Binding-site contacts:
Ligand atom CD1 contacts residue TYR109 of chain 1.B at 3.7 Å (hydrophobic).
Ligand atom CN contacts residue TYR32 of chain 1.A at 3.8 Å (hydrophobic).
Ligand atom CG2 contacts residue HIS99 of chain 1.B at 3.2 Å.
Ligand atom CA contacts residue TYR32 of chain 1.A at 3.8 Å (hydrophobic).
Ligand atom CG contacts residue GLY107 of chain 1.B at 3.8 Å.
Ligand atom O contacts residue ASN108 of chain 1.B at 3.6 Å.
Ligand atom CN contacts residue PRO110 of chain 1.B at 3.5 Å (hydrophobic).
Ligand atom C contacts residue ASN108 of chain 1.B at 3.7 Å.
Ligand atom CB contacts residue GLY91 of chain 1.A at 3.7 Å.
Ligand atom CB contacts residue SER92 of chain 1.A at 3.4 Å.
Ligand atom O contacts residue TYR33 of chain 1.B at 3.3 Å (h-bond).
Ligand atom O contacts residue TRP112 of chain 1.B at 3.7 Å.
Ligand atom CN contacts residue GLY91 of chain 1.A at 3.3 Å.
Ligand atom CD1 contacts residue TYR50 of chain 1.A at 3.7 Å (hydrophobic).
Ligand atom O contacts residue LEU101 of chain 1.B at 3.5 Å.
Ligand atom CD2 contacts residue TYR106 of chain 1.B at 3.8 Å (hydrophobic).
Ligand atom CG contacts residue ASN108 of chain 1.B at 3.7 Å.
Ligand atom CD1 contacts residue ASN108 of chain 1.B at 3.5 Å.
Ligand atom CN contacts residue TYR32 of chain 1.A at 3.8 Å (hydrophobic).
Ligand atom C contacts residue ASN108 of chain 1.B at 3.7 Å.
Ligand atom O contacts residue PRO110 of chain 1.B at 3.5 Å.
Ligand atom CG2 contacts residue TYR33 of chain 1.B at 3.4 Å (hydrophobic).
Ligand atom O contacts residue ASN108 of chain 1.B at 2.8 Å (h-bond).
Ligand atom CB contacts residue ASN108 of chain 1.B at 3.8 Å.
Ligand atom CD1 contacts residue PHE50 of chain 1.B at 3.6 Å (hydrophobic).
Ligand atom O contacts residue PRO110 of chain 1.B at 3.1 Å.
Ligand atom CD2 contacts residue GLY107 of chain 1.B at 3.6 Å.
Ligand atom CD2 contacts residue ASN53 of chain 1.B at 3.4 Å.
Ligand atom CG contacts residue SER92 of chain 1.A at 3.4 Å.
Ligand atom N contacts residue ASN108 of chain 1.B at 2.9 Å (h-bond).
Ligand atom CG contacts residue ILE94 of chain 1.A at 3.6 Å (hydrophobic).
Ligand atom CD2 contacts residue TYR50 of chain 1.A at 3.5 Å (hydrophobic).
Ligand atom O contacts residue GLY107 of chain 1.B at 3.5 Å.
Ligand atom CG1 contacts residue TYR35 of chain 1.B at 3.5 Å (hydrophobic).
Ligand atom O contacts residue ASN108 of chain 1.B at 2.6 Å (h-bond).
Ligand atom CG1 contacts residue HIS99 of chain 1.B at 3.7 Å.
Ligand atom CN contacts residue TYR33 of chain 1.B at 3.6 Å (hydrophobic).
Ligand atom O contacts residue TRP112 of chain 1.B at 3.2 Å (h-bond).
Ligand atom CA contacts residue ASN108 of chain 1.B at 3.4 Å.
Ligand atom CD2 contacts residue ASP31 of chain 1.B at 3.6 Å.

Sequence of chain 1.B:
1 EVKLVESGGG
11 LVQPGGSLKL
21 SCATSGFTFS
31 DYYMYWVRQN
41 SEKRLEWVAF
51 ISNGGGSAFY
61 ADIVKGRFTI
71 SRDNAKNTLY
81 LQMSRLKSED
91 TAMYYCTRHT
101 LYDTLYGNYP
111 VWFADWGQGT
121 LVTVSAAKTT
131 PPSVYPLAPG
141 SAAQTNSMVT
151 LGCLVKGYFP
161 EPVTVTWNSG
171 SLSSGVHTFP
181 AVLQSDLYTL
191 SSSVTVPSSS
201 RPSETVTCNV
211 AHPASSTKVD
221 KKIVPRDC

This small molecule binds to this protein.
Small molecule (SMILES): C/C=C\C[C@@H](C)[C@@H](O)[C@H]1C(=O)N[C@@H](CC)C(=O)N(C)CC(=O)N(C)[C@@H](CC(C)C)C(=O)N[C@@H](C(C)C)C(=O)N(C)[C@@H](CC(C)C)C(=O)N[C@@H](C)C(=O)N[C@H](C)C(=O)N(C)[C@@H](CC(C)C)C(=O)N(C)[C@@H](CC(C)C)C(=O)N(C)[C@@H](C(C)C)C(=O)N1C

Sequence of chain 1.A:
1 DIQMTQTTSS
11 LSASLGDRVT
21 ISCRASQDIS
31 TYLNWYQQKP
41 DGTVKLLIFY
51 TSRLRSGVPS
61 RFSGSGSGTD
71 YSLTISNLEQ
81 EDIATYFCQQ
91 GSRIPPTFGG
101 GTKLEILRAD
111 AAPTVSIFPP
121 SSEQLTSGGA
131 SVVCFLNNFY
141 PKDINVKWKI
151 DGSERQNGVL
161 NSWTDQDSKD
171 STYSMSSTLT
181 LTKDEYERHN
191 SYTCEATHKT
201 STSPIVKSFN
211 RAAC